Binding-site contacts:
Ligand atom C4' contacts residue DA4 of chain 5.D at 4.3 Å.
Ligand atom C5' contacts residue DA4 of chain 5.D at 4.0 Å.
Ligand atom O3' contacts residue DA4 of chain 5.D at 4.2 Å.
Ligand atom P contacts residue DA4 of chain 5.D at 3.2 Å.
Ligand atom OP2 contacts residue DA4 of chain 5.D at 3.6 Å.
Ligand atom OP1 contacts residue DA4 of chain 5.D at 2.2 Å.
Ligand atom O5' contacts residue DA4 of chain 5.D at 4.0 Å.
Ligand atom C2' contacts residue DA4 of chain 5.D at 3.5 Å.
Ligand atom C3' contacts residue DA4 of chain 5.D at 3.3 Å.

This small molecule binds to this protein.
Small molecule (SMILES): Nc1ccn([C@H]2C[C@H](O)[C@@H](COP(=O)(O)O)O2)c(=O)n1